This protein binds this small molecule.
Small molecule (SMILES): CC(C)[C@@H]1NC(=O)[C@@H](NC(=O)[C@H](Cc2ccc(O)cc2)NC(=O)[C@@H]2CCCN2C(=O)/C=C\N)CSSC[C@@H](C(N)=O)NC(=O)[C@H](CO)NC(=O)[C@H](CC2=CN=C3CC=CC=C23)NC(=O)[C@H](CO)NC(=O)CCNC(=O)[C@H](CCCN=C(N)N)NC(=O)[C@H](Cc2ccc(O)cc2)NC1=O

Binding-site contacts:
Ligand atom O contacts residue GLN46 of chain 1.A at 2.9 Å (h-bond).
Ligand atom CD2 contacts residue ARG81 of chain 1.A at 3.8 Å.
Ligand atom OH contacts residue MET139 of chain 1.A at 3.4 Å.
Ligand atom CD2 contacts residue ILE34 of chain 1.A at 3.6 Å (hydrophobic).
Ligand atom C contacts residue GLN46 of chain 1.A at 3.8 Å.
Ligand atom CB contacts residue GLU52 of chain 1.A at 3.6 Å.
Ligand atom CZ3 contacts residue CYS166 of chain 1.A at 3.7 Å (hydrophobic).
Ligand atom CG contacts residue ARG81 of chain 1.A at 3.7 Å.
Ligand atom O contacts residue ILE34 of chain 1.A at 3.7 Å.
Ligand atom CZ2 contacts residue THR79 of chain 1.A at 3.5 Å.
Ligand atom CZ2 contacts residue CYS166 of chain 1.A at 3.8 Å (hydrophobic).
Ligand atom N contacts residue ARG137 of chain 1.A at 3.6 Å.
Ligand atom CB contacts residue ALA168 of chain 1.A at 3.8 Å (hydrophobic).
Ligand atom N contacts residue GLN46 of chain 1.A at 2.9 Å (h-bond).
Ligand atom CB contacts residue ARG81 of chain 1.A at 3.6 Å.
Ligand atom CD1 contacts residue THR79 of chain 1.A at 3.8 Å.
Ligand atom CB contacts residue ARG137 of chain 1.A at 3.6 Å.
Ligand atom C contacts residue GLN46 of chain 1.A at 3.8 Å.
Ligand atom N contacts residue CYS48 of chain 1.A at 3.1 Å (h-bond).
Ligand atom CG1 contacts residue GLN46 of chain 1.A at 3.5 Å.
Ligand atom N contacts residue GLU52 of chain 1.A at 3.0 Å (salt-bridge).
Ligand atom SG contacts residue LEU86 of chain 1.A at 3.4 Å.
Ligand atom O contacts residue ILE34 of chain 1.A at 3.7 Å.
Ligand atom O contacts residue CYS48 of chain 1.A at 3.7 Å.
Ligand atom C contacts residue ARG137 of chain 1.A at 3.6 Å.
Ligand atom CA contacts residue ASN49 of chain 1.A at 3.6 Å.
Ligand atom OH contacts residue LEU141 of chain 1.A at 3.8 Å.
Ligand atom CG contacts residue THR79 of chain 1.A at 3.8 Å.
Ligand atom CA contacts residue GLN46 of chain 1.A at 3.7 Å.
Ligand atom N contacts residue ASN49 of chain 1.A at 3.1 Å (h-bond).
Ligand atom N contacts residue CYS48 of chain 1.A at 3.6 Å (h-bond).
Ligand atom CZ contacts residue PRO87 of chain 1.A at 3.6 Å (hydrophobic).
Ligand atom OH contacts residue PRO87 of chain 1.A at 3.0 Å (h-bond).
Ligand atom CB contacts residue ASN49 of chain 1.A at 3.2 Å.
Ligand atom CA contacts residue CYS48 of chain 1.A at 3.6 Å (hydrophobic).
Ligand atom OG contacts residue ARG137 of chain 1.A at 2.6 Å (salt-bridge).
Ligand atom CA contacts residue GLN46 of chain 1.A at 3.7 Å.
Ligand atom NE1 contacts residue THR79 of chain 1.A at 3.0 Å (h-bond).
Ligand atom CB contacts residue GLN46 of chain 1.A at 3.6 Å.
Ligand atom N contacts residue ILE34 of chain 1.A at 3.8 Å.

Sequence of chain 1.A:
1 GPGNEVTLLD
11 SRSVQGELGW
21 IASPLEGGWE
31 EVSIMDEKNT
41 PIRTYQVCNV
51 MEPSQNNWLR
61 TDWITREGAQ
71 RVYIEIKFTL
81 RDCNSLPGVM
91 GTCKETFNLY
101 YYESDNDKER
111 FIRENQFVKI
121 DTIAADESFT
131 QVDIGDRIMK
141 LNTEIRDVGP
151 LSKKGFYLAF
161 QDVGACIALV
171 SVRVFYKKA